Sequence of chain 1.A:
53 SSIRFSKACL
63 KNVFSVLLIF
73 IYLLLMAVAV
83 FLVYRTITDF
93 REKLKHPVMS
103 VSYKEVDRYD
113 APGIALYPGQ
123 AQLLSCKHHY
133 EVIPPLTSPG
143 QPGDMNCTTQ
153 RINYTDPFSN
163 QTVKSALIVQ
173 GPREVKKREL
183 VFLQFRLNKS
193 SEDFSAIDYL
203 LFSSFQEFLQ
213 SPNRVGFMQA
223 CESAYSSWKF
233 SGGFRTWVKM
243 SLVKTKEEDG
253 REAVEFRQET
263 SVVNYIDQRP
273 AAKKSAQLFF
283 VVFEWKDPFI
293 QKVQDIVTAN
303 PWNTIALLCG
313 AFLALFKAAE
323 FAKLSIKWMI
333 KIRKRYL

A small-molecule ligand and the protein it binds are described below.
Small molecule (SMILES): CC(=O)N[C@H]1[C@H](O[C@H]2[C@H](O)[C@@H](NC(C)=O)CO[C@@H]2CO)O[C@H](CO)[C@@H](O)[C@@H]1O

Binding-site contacts:
Ligand atom C2 contacts residue ASN155 of chain 1.A at 2.4 Å.
Ligand atom N2 contacts residue ASN155 of chain 1.A at 2.9 Å (h-bond).
Ligand atom O5 contacts residue ASN155 of chain 1.A at 2.3 Å (h-bond).
Ligand atom O7 contacts residue ASN155 of chain 1.A at 3.8 Å.
Ligand atom C4 contacts residue ASN155 of chain 1.A at 4.2 Å.
Ligand atom O7 contacts residue ARG153 of chain 1.A at 4.4 Å.
Ligand atom C6 contacts residue SER167 of chain 1.A at 4.1 Å.
Ligand atom C3 contacts residue ASN155 of chain 1.A at 3.8 Å.
Ligand atom C5 contacts residue SER167 of chain 1.A at 4.1 Å.
Ligand atom C1 contacts residue ASN155 of chain 1.A at 1.4 Å.
Ligand atom O5 contacts residue SER167 of chain 1.A at 3.9 Å.
Ligand atom C1 contacts residue SER167 of chain 1.A at 4.4 Å.
Ligand atom O6 contacts residue SER167 of chain 1.A at 3.4 Å.
Ligand atom C7 contacts residue ASN155 of chain 1.A at 3.5 Å.
Ligand atom C5 contacts residue ASN155 of chain 1.A at 3.6 Å.